This protein binds this small molecule.
Small molecule (SMILES): CC(=O)N[C@H]1[C@H](O[C@H]2[C@H](O)[C@@H](NC(C)=O)CO[C@@H]2CO)O[C@H](CO)[C@@H](O)[C@@H]1O

Binding-site contacts:
Ligand atom C1 contacts residue ASN142 of chain 1.E at 1.4 Å.
Ligand atom N2 contacts residue ASN142 of chain 1.E at 3.0 Å (h-bond).
Ligand atom O5 contacts residue TYR207 of chain 1.E at 4.2 Å.
Ligand atom C1 contacts residue TYR207 of chain 1.E at 4.3 Å (hydrophobic).
Ligand atom C2 contacts residue ASN142 of chain 1.E at 2.5 Å.
Ligand atom C3 contacts residue ASN142 of chain 1.E at 3.8 Å.
Ligand atom C6 contacts residue TYR207 of chain 1.E at 4.2 Å (hydrophobic).
Ligand atom C8 contacts residue GLU185 of chain 1.E at 4.2 Å.
Ligand atom O5 contacts residue ASN142 of chain 1.E at 2.3 Å (h-bond).
Ligand atom O7 contacts residue ASN142 of chain 1.E at 3.7 Å.
Ligand atom O4 contacts residue TYR207 of chain 1.E at 4.4 Å.
Ligand atom O6 contacts residue TYR207 of chain 1.E at 3.2 Å (h-bond).
Ligand atom N2 contacts residue ILE209 of chain 1.E at 4.2 Å.
Ligand atom O7 contacts residue LYS191 of chain 1.E at 3.9 Å.
Ligand atom C7 contacts residue ASN142 of chain 1.E at 3.6 Å.
Ligand atom C5 contacts residue ASN142 of chain 1.E at 3.6 Å.
Ligand atom C7 contacts residue ILE209 of chain 1.E at 4.3 Å (hydrophobic).
Ligand atom C5 contacts residue TYR207 of chain 1.E at 3.8 Å (hydrophobic).
Ligand atom C4 contacts residue ASN142 of chain 1.E at 4.2 Å.
Ligand atom C8 contacts residue ILE209 of chain 1.E at 3.7 Å (hydrophobic).
Ligand atom O7 contacts residue TYR207 of chain 1.E at 4.2 Å.

Sequence of chain 1.E:
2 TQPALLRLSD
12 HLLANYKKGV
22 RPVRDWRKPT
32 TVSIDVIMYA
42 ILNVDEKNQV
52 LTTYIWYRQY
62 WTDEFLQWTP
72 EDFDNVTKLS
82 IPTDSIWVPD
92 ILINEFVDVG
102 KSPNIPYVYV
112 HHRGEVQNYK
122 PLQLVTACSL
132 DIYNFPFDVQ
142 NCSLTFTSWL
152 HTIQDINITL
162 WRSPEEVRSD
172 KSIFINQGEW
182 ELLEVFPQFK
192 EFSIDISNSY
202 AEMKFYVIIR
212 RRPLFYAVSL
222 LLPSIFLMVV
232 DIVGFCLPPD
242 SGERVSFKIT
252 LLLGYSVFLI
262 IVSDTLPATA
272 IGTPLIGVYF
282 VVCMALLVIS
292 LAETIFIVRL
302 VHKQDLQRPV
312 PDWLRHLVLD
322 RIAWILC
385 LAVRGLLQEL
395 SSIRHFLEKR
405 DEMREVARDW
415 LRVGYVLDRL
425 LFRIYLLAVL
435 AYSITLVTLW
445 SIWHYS